Sequence of chain 1.D:
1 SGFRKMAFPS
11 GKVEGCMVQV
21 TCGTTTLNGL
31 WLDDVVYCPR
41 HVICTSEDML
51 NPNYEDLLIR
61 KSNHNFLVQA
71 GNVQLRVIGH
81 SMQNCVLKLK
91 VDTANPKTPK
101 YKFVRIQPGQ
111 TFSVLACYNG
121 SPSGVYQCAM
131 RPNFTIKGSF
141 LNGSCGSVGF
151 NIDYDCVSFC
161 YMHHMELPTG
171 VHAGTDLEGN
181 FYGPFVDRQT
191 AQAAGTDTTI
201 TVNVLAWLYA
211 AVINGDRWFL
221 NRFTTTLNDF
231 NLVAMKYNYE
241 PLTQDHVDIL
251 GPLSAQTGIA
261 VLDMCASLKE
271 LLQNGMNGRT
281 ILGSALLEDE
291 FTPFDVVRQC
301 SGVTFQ

Sequence of chain 1.B:
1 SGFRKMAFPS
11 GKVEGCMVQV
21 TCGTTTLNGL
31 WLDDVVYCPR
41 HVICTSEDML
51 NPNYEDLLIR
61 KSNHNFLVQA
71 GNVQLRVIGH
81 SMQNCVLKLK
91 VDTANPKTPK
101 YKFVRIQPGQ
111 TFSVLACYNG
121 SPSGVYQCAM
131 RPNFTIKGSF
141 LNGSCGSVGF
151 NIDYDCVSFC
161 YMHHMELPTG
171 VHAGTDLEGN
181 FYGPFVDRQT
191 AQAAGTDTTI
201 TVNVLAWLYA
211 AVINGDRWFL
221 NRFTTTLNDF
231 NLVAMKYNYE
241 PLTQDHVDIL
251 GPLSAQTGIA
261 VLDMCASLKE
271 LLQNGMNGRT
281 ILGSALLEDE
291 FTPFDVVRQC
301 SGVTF

A small-molecule ligand and the protein it binds are described below.
Small molecule (SMILES): CC(C)(C)c1ccc(N(Cc2cc(Cl)cs2)C(=O)Cc2cncc3ccccc23)cc1

Binding-site contacts:
Ligand atom C10 contacts residue PHE140 of chain 1.B at 3.4 Å (hydrophobic).
Ligand atom C12 contacts residue MET49 of chain 1.B at 3.6 Å (hydrophobic).
Ligand atom C12 contacts residue ASP187 of chain 1.B at 3.7 Å.
Ligand atom S01 contacts residue GLN189 of chain 1.B at 3.6 Å.
Ligand atom C22 contacts residue CYS145 of chain 1.B at 3.8 Å (hydrophobic).
Ligand atom C08 contacts residue HIS41 of chain 1.B at 3.5 Å.
Ligand atom C09 contacts residue MET165 of chain 1.B at 3.4 Å (hydrophobic).
Ligand atom C2 contacts residue HIS41 of chain 1.B at 3.4 Å.
Ligand atom C11 contacts residue CYS145 of chain 1.B at 3.8 Å (hydrophobic).
Ligand atom C01 contacts residue ASN142 of chain 1.B at 3.8 Å.
Ligand atom S01 contacts residue ARG188 of chain 1.B at 3.5 Å (salt-bridge).
Ligand atom C10 contacts residue GLU166 of chain 1.B at 3.5 Å.
Ligand atom C4 contacts residue SER46 of chain 1.B at 3.7 Å.
Ligand atom C18 contacts residue MET49 of chain 1.B at 3.6 Å (hydrophobic).
Ligand atom C11 contacts residue GLU166 of chain 1.B at 3.9 Å.
Ligand atom C03 contacts residue PHE140 of chain 1.B at 3.9 Å (hydrophobic).
Ligand atom C10 contacts residue LEU141 of chain 1.B at 3.9 Å (hydrophobic).
Ligand atom C12 contacts residue ARG188 of chain 1.B at 3.3 Å.
Ligand atom O01 contacts residue GLU166 of chain 1.B at 3.0 Å (salt-bridge).
Ligand atom C04 contacts residue ASN142 of chain 1.B at 3.4 Å.
Ligand atom CL01 contacts residue MET165 of chain 1.B at 3.8 Å.
Ligand atom C13 contacts residue LEU141 of chain 1.B at 3.9 Å (hydrophobic).
Ligand atom C03 contacts residue GLU166 of chain 1.B at 3.5 Å.
Ligand atom C2 contacts residue CYS44 of chain 1.B at 3.6 Å (hydrophobic).
Ligand atom O01 contacts residue MET165 of chain 1.B at 3.6 Å.
Ligand atom C12 contacts residue MET165 of chain 1.B at 3.6 Å (hydrophobic).
Ligand atom C18 contacts residue MET165 of chain 1.B at 3.5 Å (hydrophobic).
Ligand atom C3 contacts residue THR25 of chain 1.B at 3.9 Å.
Ligand atom C13 contacts residue GLU166 of chain 1.B at 3.8 Å.
Ligand atom C11 contacts residue HIS163 of chain 1.B at 3.3 Å.
Ligand atom CL01 contacts residue ASP187 of chain 1.B at 3.3 Å.
Ligand atom CL01 contacts residue HIS41 of chain 1.B at 3.5 Å.
Ligand atom C03 contacts residue LEU141 of chain 1.B at 3.9 Å (hydrophobic).
Ligand atom C03 contacts residue ASN142 of chain 1.B at 3.5 Å.
Ligand atom C06 contacts residue HIS41 of chain 1.B at 3.8 Å.
Ligand atom N01 contacts residue SER144 of chain 1.B at 3.5 Å (h-bond).
Ligand atom C13 contacts residue ASN142 of chain 1.B at 3.7 Å.
Ligand atom CL01 contacts residue HIS164 of chain 1.B at 3.7 Å.
Ligand atom C09 contacts residue HIS164 of chain 1.B at 3.5 Å.
Ligand atom N01 contacts residue HIS163 of chain 1.B at 2.9 Å (h-bond).